Binding-site contacts:
Ligand atom O5 contacts residue THR120 of chain 29.C at 3.2 Å (h-bond).
Ligand atom O7 contacts residue ASN118 of chain 29.C at 4.0 Å.
Ligand atom C1 contacts residue THR120 of chain 29.C at 4.3 Å.
Ligand atom N2 contacts residue ASN118 of chain 29.C at 2.9 Å (h-bond).
Ligand atom C8 contacts residue SER66 of chain 29.C at 4.0 Å.
Ligand atom N2 contacts residue TYR90 of chain 29.C at 4.3 Å.
Ligand atom C1 contacts residue THR89 of chain 29.C at 4.1 Å.
Ligand atom C5 contacts residue THR89 of chain 29.C at 4.4 Å.
Ligand atom C3 contacts residue ASN118 of chain 29.C at 3.8 Å.
Ligand atom C4 contacts residue ASN118 of chain 29.C at 4.2 Å.
Ligand atom C2 contacts residue SER66 of chain 29.C at 4.5 Å.
Ligand atom C7 contacts residue SER66 of chain 29.C at 3.5 Å.
Ligand atom C5 contacts residue ASN118 of chain 29.C at 3.7 Å.
Ligand atom C7 contacts residue ASN118 of chain 29.C at 3.5 Å.
Ligand atom O5 contacts residue THR89 of chain 29.C at 4.2 Å.
Ligand atom C6 contacts residue THR120 of chain 29.C at 3.4 Å.
Ligand atom C8 contacts residue ASN118 of chain 29.C at 4.2 Å.
Ligand atom C1 contacts residue ASN118 of chain 29.C at 1.5 Å.
Ligand atom C6 contacts residue THR89 of chain 29.C at 4.4 Å.
Ligand atom C5 contacts residue THR120 of chain 29.C at 3.8 Å.
Ligand atom C7 contacts residue TYR90 of chain 29.C at 4.5 Å (hydrophobic).
Ligand atom C8 contacts residue TYR90 of chain 29.C at 3.5 Å (hydrophobic).
Ligand atom C2 contacts residue ASN118 of chain 29.C at 2.5 Å.
Ligand atom O6 contacts residue THR89 of chain 29.C at 4.0 Å.
Ligand atom C8 contacts residue ASP67 of chain 29.C at 3.9 Å.
Ligand atom N2 contacts residue SER66 of chain 29.C at 4.3 Å.
Ligand atom O7 contacts residue SER66 of chain 29.C at 3.0 Å (h-bond).
Ligand atom O5 contacts residue ASN118 of chain 29.C at 2.4 Å (h-bond).
Ligand atom C4 contacts residue THR120 of chain 29.C at 4.4 Å.

A protein and the small-molecule ligand that binds it are described below.
Small molecule (SMILES): CC(=O)N[C@@H]1[C@@H](O)[C@H](O)[C@@H](CO)O[C@H]1O

Sequence of chain 29.C:
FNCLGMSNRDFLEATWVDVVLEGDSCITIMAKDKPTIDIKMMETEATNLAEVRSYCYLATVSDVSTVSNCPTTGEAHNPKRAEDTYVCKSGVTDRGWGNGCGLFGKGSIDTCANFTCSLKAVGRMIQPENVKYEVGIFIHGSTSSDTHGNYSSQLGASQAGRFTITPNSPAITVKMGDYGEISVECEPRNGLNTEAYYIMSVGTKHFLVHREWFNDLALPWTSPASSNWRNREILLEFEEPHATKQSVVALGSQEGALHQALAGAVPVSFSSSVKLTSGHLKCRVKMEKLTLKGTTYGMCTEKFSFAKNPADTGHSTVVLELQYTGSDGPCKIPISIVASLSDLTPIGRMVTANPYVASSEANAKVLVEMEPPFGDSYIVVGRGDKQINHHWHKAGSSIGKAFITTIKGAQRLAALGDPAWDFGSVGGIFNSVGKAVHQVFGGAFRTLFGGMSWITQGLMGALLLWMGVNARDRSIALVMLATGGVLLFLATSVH